Binding-site contacts:
Ligand atom O contacts residue ACE1 of chain 1.M at 3.5 Å.
Ligand atom CD1 contacts residue ARG183 of chain 1.A at 3.5 Å.
Ligand atom N contacts residue ACE1 of chain 1.M at 3.2 Å (h-bond).
Ligand atom CD1 contacts residue LEU262 of chain 1.A at 3.5 Å (hydrophobic).
Ligand atom OE2 contacts residue ARG394 of chain 1.A at 3.5 Å.
Ligand atom CD2 contacts residue MET391 of chain 1.A at 3.7 Å (hydrophobic).
Ligand atom C contacts residue NH21 of chain 1.N at 1.4 Å.
Ligand atom CZ contacts residue PRO257 of chain 1.A at 3.5 Å (hydrophobic).
Ligand atom OE2 contacts residue ACE1 of chain 1.M at 3.6 Å.
Ligand atom O contacts residue MET391 of chain 1.A at 3.3 Å.
Ligand atom CA contacts residue ARG181 of chain 1.A at 3.5 Å.
Ligand atom NE2 contacts residue MET391 of chain 1.A at 3.2 Å (h-bond).
Ligand atom N contacts residue PRO392 of chain 1.A at 3.5 Å (h-bond).
Ligand atom O contacts residue LEU262 of chain 1.A at 3.5 Å.
Ligand atom CA contacts residue NH21 of chain 1.N at 2.5 Å.
Ligand atom CB contacts residue MET391 of chain 1.A at 3.6 Å (hydrophobic).
Ligand atom CB contacts residue NH21 of chain 1.N at 3.0 Å.
Ligand atom O contacts residue ARG181 of chain 1.A at 3.6 Å.
Ligand atom CG contacts residue ARG181 of chain 1.A at 3.2 Å.
Ligand atom N contacts residue ARG181 of chain 1.A at 2.8 Å (salt-bridge).
Ligand atom CZ contacts residue THR179 of chain 1.A at 3.7 Å.
Ligand atom N contacts residue NH21 of chain 1.N at 3.8 Å.
Ligand atom CE2 contacts residue PRO257 of chain 1.A at 3.5 Å (hydrophobic).
Ligand atom CD1 contacts residue LEU184 of chain 1.A at 3.7 Å (hydrophobic).
Ligand atom CD2 contacts residue PRO360 of chain 1.A at 3.6 Å (hydrophobic).
Ligand atom CD1 contacts residue ARG181 of chain 1.A at 3.5 Å.
Ligand atom CD1 contacts residue PHE182 of chain 1.A at 3.7 Å (hydrophobic).
Ligand atom CE1 contacts residue THR179 of chain 1.A at 3.5 Å.
Ligand atom CG contacts residue PHE182 of chain 1.A at 3.7 Å (hydrophobic).
Ligand atom O contacts residue PHE182 of chain 1.A at 3.5 Å.
Ligand atom C contacts residue MET391 of chain 1.A at 3.5 Å (hydrophobic).
Ligand atom OE1 contacts residue VAL393 of chain 1.A at 3.3 Å.
Ligand atom CB contacts residue ACE1 of chain 1.M at 3.7 Å.
Ligand atom CA contacts residue ACE1 of chain 1.M at 2.4 Å.
Ligand atom C contacts residue ARG181 of chain 1.A at 3.7 Å.
Ligand atom O contacts residue NH21 of chain 1.N at 2.3 Å (h-bond).
Ligand atom N contacts residue ACE1 of chain 1.M at 1.3 Å.
Ligand atom NE2 contacts residue PRO392 of chain 1.A at 3.6 Å (h-bond).
Ligand atom C contacts residue ACE1 of chain 1.M at 3.0 Å.
Ligand atom CB contacts residue ARG181 of chain 1.A at 3.2 Å.

Sequence of chain 1.A:
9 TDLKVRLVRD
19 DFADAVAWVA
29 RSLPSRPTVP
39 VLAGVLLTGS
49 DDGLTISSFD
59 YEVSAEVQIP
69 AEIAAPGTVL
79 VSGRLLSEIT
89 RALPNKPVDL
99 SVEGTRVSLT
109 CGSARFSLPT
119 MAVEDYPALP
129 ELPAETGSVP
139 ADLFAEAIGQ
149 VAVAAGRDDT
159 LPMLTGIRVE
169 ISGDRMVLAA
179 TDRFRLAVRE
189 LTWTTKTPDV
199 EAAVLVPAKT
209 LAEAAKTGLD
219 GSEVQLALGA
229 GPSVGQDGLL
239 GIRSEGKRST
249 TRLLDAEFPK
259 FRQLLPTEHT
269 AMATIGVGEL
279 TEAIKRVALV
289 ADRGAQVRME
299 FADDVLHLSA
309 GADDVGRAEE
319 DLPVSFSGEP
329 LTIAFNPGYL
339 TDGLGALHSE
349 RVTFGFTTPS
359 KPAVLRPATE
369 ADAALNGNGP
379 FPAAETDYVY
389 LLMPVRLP

A protein and the small-molecule ligand that binds it are described below.
Small molecule (SMILES): CC(C)C[C@H](NC(=O)[C@H](CO)NC(=O)[C@H](CCC(=O)O)NC(=O)[C@@H](N)CCC(N)=O)C(=O)N[C@@H](Cc1ccccc1)C(=O)N[C@@H](C)C=O